The protein below binds the small molecule below.
Small molecule (SMILES): Cc1ncc(COP(=O)(O)O)c(/C=N/[C@H](C(=O)O)[C@@H](O)C(C)C)c1O

Binding-site contacts:
Ligand atom O contacts residue THR105 of chain 1.D at 3.6 Å.
Ligand atom CA contacts residue LYS82 of chain 1.D at 3.5 Å.
Ligand atom OAD contacts residue HIS81 of chain 1.D at 3.0 Å (h-bond).
Ligand atom OAU contacts residue GLN109 of chain 1.D at 3.5 Å.
Ligand atom PAP contacts residue SER230 of chain 1.D at 3.4 Å.
Ligand atom OXT contacts residue GLY106 of chain 1.D at 2.8 Å (h-bond).
Ligand atom CAL contacts residue GLY298 of chain 1.D at 3.5 Å.
Ligand atom O contacts residue GLY108 of chain 1.D at 3.3 Å (h-bond).
Ligand atom OAQ contacts residue GLY229 of chain 1.D at 2.8 Å (h-bond).
Ligand atom OAQ contacts residue GLY227 of chain 1.D at 2.8 Å (h-bond).
Ligand atom OAQ contacts residue SER230 of chain 1.D at 3.5 Å (h-bond).
Ligand atom CAO contacts residue SER371 of chain 1.D at 3.5 Å.
Ligand atom NAR contacts residue GLU345 of chain 1.D at 3.3 Å.
Ligand atom OG contacts residue GLY106 of chain 1.D at 3.1 Å (h-bond).
Ligand atom O contacts residue GLN109 of chain 1.D at 2.9 Å (h-bond).
Ligand atom OAD contacts residue ASN231 of chain 1.D at 2.7 Å (h-bond).
Ligand atom C contacts residue GLY106 of chain 1.D at 3.7 Å.
Ligand atom O contacts residue HIS110 of chain 1.D at 3.0 Å (h-bond).
Ligand atom PAP contacts residue GLY229 of chain 1.D at 3.6 Å.
Ligand atom OAU contacts residue ALA107 of chain 1.D at 3.7 Å.
Ligand atom OAD contacts residue SER230 of chain 1.D at 3.2 Å (h-bond).
Ligand atom OXT contacts residue THR105 of chain 1.D at 2.6 Å (h-bond).
Ligand atom OG contacts residue ALA107 of chain 1.D at 3.0 Å (h-bond).
Ligand atom CAB contacts residue GLY298 of chain 1.D at 3.5 Å.
Ligand atom N contacts residue LYS82 of chain 1.D at 3.3 Å.
Ligand atom NAR contacts residue SER371 of chain 1.D at 2.7 Å (h-bond).
Ligand atom OAC contacts residue LYS82 of chain 1.D at 3.4 Å (salt-bridge).
Ligand atom OAE contacts residue LYS82 of chain 1.D at 3.4 Å (salt-bridge).
Ligand atom CAL contacts residue LYS82 of chain 1.D at 3.3 Å.
Ligand atom O contacts residue ALA107 of chain 1.D at 3.4 Å.
Ligand atom OAE contacts residue SER185 of chain 1.D at 2.8 Å (h-bond).
Ligand atom C contacts residue THR105 of chain 1.D at 3.5 Å.
Ligand atom C contacts residue HIS110 of chain 1.D at 3.6 Å.
Ligand atom OAE contacts residue GLY229 of chain 1.D at 3.3 Å (h-bond).
Ligand atom C contacts residue ALA107 of chain 1.D at 3.6 Å (hydrophobic).
Ligand atom OG contacts residue GLY298 of chain 1.D at 3.6 Å.
Ligand atom OXT contacts residue HIS110 of chain 1.D at 3.6 Å.
Ligand atom OAQ contacts residue GLY228 of chain 1.D at 3.3 Å (h-bond).
Ligand atom OAE contacts residue SER230 of chain 1.D at 2.7 Å (h-bond).
Ligand atom CAO contacts residue GLU345 of chain 1.D at 3.4 Å.

Sequence of chain 1.D:
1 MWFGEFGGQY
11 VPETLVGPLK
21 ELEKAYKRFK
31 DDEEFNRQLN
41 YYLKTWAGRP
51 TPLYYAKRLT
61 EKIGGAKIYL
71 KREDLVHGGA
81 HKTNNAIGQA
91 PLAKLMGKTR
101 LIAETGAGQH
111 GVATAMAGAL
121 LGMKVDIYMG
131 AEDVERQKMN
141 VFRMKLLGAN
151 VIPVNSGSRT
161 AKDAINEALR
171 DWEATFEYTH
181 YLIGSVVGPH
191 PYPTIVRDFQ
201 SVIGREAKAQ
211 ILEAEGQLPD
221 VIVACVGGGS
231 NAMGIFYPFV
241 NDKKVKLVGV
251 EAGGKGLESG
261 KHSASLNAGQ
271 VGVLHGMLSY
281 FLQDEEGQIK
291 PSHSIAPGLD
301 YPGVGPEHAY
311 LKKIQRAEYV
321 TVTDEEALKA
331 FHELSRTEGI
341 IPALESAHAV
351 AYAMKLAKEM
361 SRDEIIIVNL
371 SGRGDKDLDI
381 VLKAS